Sequence of chain 1.A:
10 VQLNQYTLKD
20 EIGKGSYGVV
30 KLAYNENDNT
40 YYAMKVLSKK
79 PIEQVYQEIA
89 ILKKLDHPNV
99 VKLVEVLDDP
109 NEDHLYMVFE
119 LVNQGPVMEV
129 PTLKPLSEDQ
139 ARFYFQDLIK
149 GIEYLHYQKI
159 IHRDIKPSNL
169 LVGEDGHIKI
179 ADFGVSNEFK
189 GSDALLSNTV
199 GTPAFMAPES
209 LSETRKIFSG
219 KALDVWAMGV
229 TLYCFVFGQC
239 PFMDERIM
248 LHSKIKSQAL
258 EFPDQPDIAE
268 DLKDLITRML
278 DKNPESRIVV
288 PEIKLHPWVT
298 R

The small molecule below binds the protein below.
Small molecule (SMILES): Cn1cc(/C=C2\C(=O)Nc3ccc(Cl)cc32)cn1

Binding-site contacts:
Ligand atom C12 contacts residue LEU169 of chain 1.A at 3.9 Å (hydrophobic).
Ligand atom N15 contacts residue ILE21 of chain 1.A at 3.5 Å (h-bond).
Ligand atom C17 contacts residue GLN122 of chain 1.A at 4.0 Å.
Ligand atom C10 contacts residue LEU169 of chain 1.A at 3.5 Å (hydrophobic).
Ligand atom N15 contacts residue PRO124 of chain 1.A at 4.0 Å.
Ligand atom C14 contacts residue ILE21 of chain 1.A at 3.2 Å (hydrophobic).
Ligand atom C12 contacts residue VAL29 of chain 1.A at 4.1 Å (hydrophobic).
Ligand atom C17 contacts residue GLY123 of chain 1.A at 3.4 Å.
Ligand atom C13 contacts residue ILE21 of chain 1.A at 3.7 Å (hydrophobic).
Ligand atom N03 contacts residue GLU118 of chain 1.A at 3.1 Å (salt-bridge).
Ligand atom N16 contacts residue VAL120 of chain 1.A at 3.7 Å.
Ligand atom C04 contacts residue LEU169 of chain 1.A at 3.8 Å (hydrophobic).
Ligand atom N03 contacts residue VAL120 of chain 1.A at 3.9 Å.
Ligand atom N15 contacts residue GLY123 of chain 1.A at 3.6 Å.
Ligand atom C06 contacts residue ALA179 of chain 1.A at 4.0 Å (hydrophobic).
Ligand atom C12 contacts residue ILE21 of chain 1.A at 3.9 Å (hydrophobic).
Ligand atom C04 contacts residue ALA42 of chain 1.A at 4.0 Å (hydrophobic).
Ligand atom C06 contacts residue PHE117 of chain 1.A at 3.7 Å (hydrophobic).
Ligand atom N03 contacts residue ALA42 of chain 1.A at 3.4 Å.
Ligand atom CL8 contacts residue ASP180 of chain 1.A at 3.8 Å.
Ligand atom C09 contacts residue VAL29 of chain 1.A at 4.0 Å (hydrophobic).
Ligand atom N03 contacts residue LEU169 of chain 1.A at 3.9 Å.
Ligand atom C18 contacts residue ILE21 of chain 1.A at 3.6 Å (hydrophobic).
Ligand atom O02 contacts residue GLU118 of chain 1.A at 4.0 Å.
Ligand atom C09 contacts residue LEU169 of chain 1.A at 4.1 Å (hydrophobic).
Ligand atom C01 contacts residue LEU169 of chain 1.A at 3.7 Å (hydrophobic).
Ligand atom C18 contacts residue VAL120 of chain 1.A at 3.5 Å (hydrophobic).
Ligand atom O02 contacts residue LEU119 of chain 1.A at 3.6 Å.
Ligand atom O02 contacts residue VAL120 of chain 1.A at 2.8 Å (h-bond).
Ligand atom C17 contacts residue ASN121 of chain 1.A at 3.1 Å.
Ligand atom C05 contacts residue PHE117 of chain 1.A at 3.4 Å (hydrophobic).
Ligand atom C10 contacts residue VAL29 of chain 1.A at 4.1 Å (hydrophobic).
Ligand atom C07 contacts residue ALA179 of chain 1.A at 3.9 Å (hydrophobic).
Ligand atom N16 contacts residue GLY123 of chain 1.A at 3.5 Å.
Ligand atom C17 contacts residue VAL120 of chain 1.A at 3.5 Å (hydrophobic).
Ligand atom C11 contacts residue LEU169 of chain 1.A at 3.4 Å (hydrophobic).
Ligand atom C01 contacts residue VAL120 of chain 1.A at 3.7 Å (hydrophobic).
Ligand atom O02 contacts residue ALA42 of chain 1.A at 3.7 Å.
Ligand atom C01 contacts residue GLU118 of chain 1.A at 4.0 Å.
Ligand atom C01 contacts residue ALA42 of chain 1.A at 3.5 Å (hydrophobic).